Binding-site contacts:
Ligand atom O5 contacts residue GLN895 of chain 1.B at 4.3 Å.
Ligand atom C3 contacts residue ASN1074 of chain 1.A at 3.8 Å.
Ligand atom C6 contacts residue ALA706 of chain 1.A at 4.2 Å (hydrophobic).
Ligand atom C6 contacts residue ASN1074 of chain 1.A at 4.4 Å.
Ligand atom N2 contacts residue ASN1074 of chain 1.A at 2.8 Å (h-bond).
Ligand atom O5 contacts residue ALA706 of chain 1.A at 4.4 Å.
Ligand atom C2 contacts residue ASN1074 of chain 1.A at 2.5 Å.
Ligand atom C4 contacts residue ASN1074 of chain 1.A at 4.3 Å.
Ligand atom C7 contacts residue ASN1074 of chain 1.A at 3.7 Å.
Ligand atom O4 contacts residue ALA706 of chain 1.A at 4.4 Å.
Ligand atom C5 contacts residue ASN1074 of chain 1.A at 3.7 Å.
Ligand atom C6 contacts residue GLN895 of chain 1.B at 4.2 Å.
Ligand atom O5 contacts residue ASN1074 of chain 1.A at 2.4 Å (h-bond).
Ligand atom C4 contacts residue ALA706 of chain 1.A at 3.7 Å (hydrophobic).
Ligand atom C1 contacts residue ASN1074 of chain 1.A at 1.4 Å.
Ligand atom C5 contacts residue ALA706 of chain 1.A at 4.3 Å (hydrophobic).
Ligand atom O7 contacts residue ASN1074 of chain 1.A at 4.1 Å.

Sequence of chain 1.B:
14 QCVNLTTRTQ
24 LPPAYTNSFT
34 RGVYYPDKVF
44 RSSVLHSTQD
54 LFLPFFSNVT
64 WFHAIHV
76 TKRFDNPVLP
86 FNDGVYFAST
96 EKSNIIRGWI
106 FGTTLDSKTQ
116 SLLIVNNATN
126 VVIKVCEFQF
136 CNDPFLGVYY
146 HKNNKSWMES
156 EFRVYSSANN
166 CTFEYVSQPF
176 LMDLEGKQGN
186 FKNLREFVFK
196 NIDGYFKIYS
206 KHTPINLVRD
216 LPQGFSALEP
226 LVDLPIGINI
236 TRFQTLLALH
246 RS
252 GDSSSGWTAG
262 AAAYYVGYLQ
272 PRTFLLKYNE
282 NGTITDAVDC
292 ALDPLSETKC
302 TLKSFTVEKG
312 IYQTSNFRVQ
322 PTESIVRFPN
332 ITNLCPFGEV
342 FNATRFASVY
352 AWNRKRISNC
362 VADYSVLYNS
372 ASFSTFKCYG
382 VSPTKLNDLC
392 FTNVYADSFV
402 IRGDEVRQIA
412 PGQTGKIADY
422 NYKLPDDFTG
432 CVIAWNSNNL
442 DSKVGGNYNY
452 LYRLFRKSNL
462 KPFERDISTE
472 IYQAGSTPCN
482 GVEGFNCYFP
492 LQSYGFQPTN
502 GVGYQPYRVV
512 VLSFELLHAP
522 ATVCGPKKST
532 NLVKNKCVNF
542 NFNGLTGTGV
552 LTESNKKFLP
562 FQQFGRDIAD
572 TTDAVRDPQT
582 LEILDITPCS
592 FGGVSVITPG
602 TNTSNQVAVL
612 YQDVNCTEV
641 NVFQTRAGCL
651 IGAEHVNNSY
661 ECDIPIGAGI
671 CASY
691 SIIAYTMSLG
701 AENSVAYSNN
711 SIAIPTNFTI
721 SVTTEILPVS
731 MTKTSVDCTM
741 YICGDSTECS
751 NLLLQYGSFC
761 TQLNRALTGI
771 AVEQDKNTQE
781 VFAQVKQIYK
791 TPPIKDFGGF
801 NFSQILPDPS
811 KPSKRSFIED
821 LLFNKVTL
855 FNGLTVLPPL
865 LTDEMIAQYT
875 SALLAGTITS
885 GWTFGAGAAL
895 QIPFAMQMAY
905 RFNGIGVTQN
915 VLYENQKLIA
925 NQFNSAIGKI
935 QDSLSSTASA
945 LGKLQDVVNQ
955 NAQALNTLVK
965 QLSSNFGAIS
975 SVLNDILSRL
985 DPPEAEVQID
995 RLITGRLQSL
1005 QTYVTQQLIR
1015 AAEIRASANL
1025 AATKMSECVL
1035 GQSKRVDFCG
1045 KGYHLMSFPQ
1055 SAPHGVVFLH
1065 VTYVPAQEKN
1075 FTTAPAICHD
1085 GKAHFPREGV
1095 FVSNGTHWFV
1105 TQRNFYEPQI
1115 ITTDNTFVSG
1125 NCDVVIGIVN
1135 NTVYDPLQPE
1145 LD

Sequence of chain 1.A:
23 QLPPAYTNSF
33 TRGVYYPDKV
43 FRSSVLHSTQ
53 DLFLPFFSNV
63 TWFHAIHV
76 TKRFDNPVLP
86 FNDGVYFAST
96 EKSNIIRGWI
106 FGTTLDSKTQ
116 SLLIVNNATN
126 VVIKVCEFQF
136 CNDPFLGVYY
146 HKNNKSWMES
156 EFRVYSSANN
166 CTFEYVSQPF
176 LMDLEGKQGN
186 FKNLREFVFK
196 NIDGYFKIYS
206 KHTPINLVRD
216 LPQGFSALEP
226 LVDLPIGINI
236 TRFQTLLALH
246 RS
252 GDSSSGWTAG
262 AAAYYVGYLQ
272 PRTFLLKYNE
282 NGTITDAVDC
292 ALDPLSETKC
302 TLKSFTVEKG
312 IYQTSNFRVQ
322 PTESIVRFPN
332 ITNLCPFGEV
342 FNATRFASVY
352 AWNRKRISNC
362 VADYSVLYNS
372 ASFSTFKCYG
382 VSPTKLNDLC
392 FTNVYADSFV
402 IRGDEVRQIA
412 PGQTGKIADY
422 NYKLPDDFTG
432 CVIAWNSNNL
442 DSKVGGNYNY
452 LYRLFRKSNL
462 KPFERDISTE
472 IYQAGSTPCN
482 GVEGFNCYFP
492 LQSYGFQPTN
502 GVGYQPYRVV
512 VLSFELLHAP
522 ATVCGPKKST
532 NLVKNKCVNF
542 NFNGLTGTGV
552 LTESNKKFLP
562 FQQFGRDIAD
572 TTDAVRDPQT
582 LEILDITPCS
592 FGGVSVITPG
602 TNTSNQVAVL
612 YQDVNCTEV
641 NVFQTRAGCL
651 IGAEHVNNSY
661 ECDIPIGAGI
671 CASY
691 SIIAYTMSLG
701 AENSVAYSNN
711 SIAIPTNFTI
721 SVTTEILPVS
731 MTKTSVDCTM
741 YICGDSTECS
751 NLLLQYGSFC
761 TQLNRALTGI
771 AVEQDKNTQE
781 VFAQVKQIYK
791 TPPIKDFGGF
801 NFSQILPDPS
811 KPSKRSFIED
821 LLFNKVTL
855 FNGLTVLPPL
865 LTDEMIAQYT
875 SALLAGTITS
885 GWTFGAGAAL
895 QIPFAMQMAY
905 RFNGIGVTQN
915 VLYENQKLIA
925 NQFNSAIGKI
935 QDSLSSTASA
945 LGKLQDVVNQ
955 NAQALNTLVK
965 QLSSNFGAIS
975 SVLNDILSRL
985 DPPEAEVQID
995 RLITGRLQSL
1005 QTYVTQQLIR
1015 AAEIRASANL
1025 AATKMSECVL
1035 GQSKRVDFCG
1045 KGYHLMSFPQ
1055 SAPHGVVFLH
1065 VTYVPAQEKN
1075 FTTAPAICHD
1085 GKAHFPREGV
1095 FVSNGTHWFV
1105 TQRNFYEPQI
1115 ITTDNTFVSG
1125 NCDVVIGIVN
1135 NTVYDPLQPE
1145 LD

This protein binds this small molecule.
Small molecule (SMILES): CC(=O)N[C@@H]1[C@@H](O)[C@H](O)[C@@H](CO)O[C@H]1O